The protein below binds the small molecule below.
Small molecule (SMILES): CCn1cnc2c(Nc3cccc(Cl)c3)nc(N[C@@H]3CCCC[C@H]3N)nc21

Binding-site contacts:
Ligand atom CAS contacts residue GLN89 of chain 1.A at 3.8 Å.
Ligand atom N1 contacts residue ILE14 of chain 1.A at 3.9 Å.
Ligand atom CAC contacts residue ASP90 of chain 1.A at 3.0 Å.
Ligand atom CBA contacts residue PHE84 of chain 1.A at 3.6 Å (hydrophobic).
Ligand atom CAN contacts residue PHE86 of chain 1.A at 3.8 Å (hydrophobic).
Ligand atom CL1 contacts residue ASP90 of chain 1.A at 3.5 Å.
Ligand atom CAP contacts residue HIS88 of chain 1.A at 3.4 Å.
Ligand atom C8 contacts residue LEU138 of chain 1.A at 3.6 Å (hydrophobic).
Ligand atom C5 contacts residue LEU138 of chain 1.A at 3.7 Å (hydrophobic).
Ligand atom CAO contacts residue HIS88 of chain 1.A at 3.1 Å.
Ligand atom N9 contacts residue LEU138 of chain 1.A at 3.4 Å.
Ligand atom CAN contacts residue HIS88 of chain 1.A at 3.4 Å.
Ligand atom N1 contacts residue LEU138 of chain 1.A at 3.8 Å.
Ligand atom CAQ contacts residue HIS88 of chain 1.A at 3.9 Å.
Ligand atom N7 contacts residue LEU87 of chain 1.A at 3.1 Å (h-bond).
Ligand atom CAE contacts residue GLU16 of chain 1.A at 3.7 Å.
Ligand atom CAS contacts residue ILE14 of chain 1.A at 4.0 Å (hydrophobic).
Ligand atom CAQ contacts residue GLN89 of chain 1.A at 3.7 Å.
Ligand atom CAA contacts residue ASP90 of chain 1.A at 3.4 Å.
Ligand atom N9 contacts residue ALA35 of chain 1.A at 3.8 Å.
Ligand atom N7 contacts residue LEU138 of chain 1.A at 3.8 Å.
Ligand atom C4 contacts residue LEU138 of chain 1.A at 3.4 Å (hydrophobic).
Ligand atom C5 contacts residue LEU87 of chain 1.A at 3.9 Å (hydrophobic).
Ligand atom NAB contacts residue GLN135 of chain 1.A at 3.0 Å (h-bond).
Ligand atom C2 contacts residue LEU138 of chain 1.A at 3.9 Å (hydrophobic).
Ligand atom CAM contacts residue LEU87 of chain 1.A at 3.1 Å (hydrophobic).
Ligand atom C8 contacts residue ALA35 of chain 1.A at 3.5 Å (hydrophobic).
Ligand atom C6 contacts residue LEU87 of chain 1.A at 3.7 Å (hydrophobic).
Ligand atom CAN contacts residue LEU87 of chain 1.A at 3.2 Å (hydrophobic).
Ligand atom CAM contacts residue ILE14 of chain 1.A at 4.0 Å (hydrophobic).
Ligand atom C8 contacts residue LEU87 of chain 1.A at 3.8 Å (hydrophobic).
Ligand atom NAB contacts residue ASP90 of chain 1.A at 3.5 Å (salt-bridge).
Ligand atom N6 contacts residue LEU87 of chain 1.A at 2.6 Å (h-bond).
Ligand atom CL1 contacts residue LYS93 of chain 1.A at 3.4 Å.
Ligand atom C8 contacts residue GLU85 of chain 1.A at 3.3 Å.
Ligand atom C6 contacts residue LEU138 of chain 1.A at 3.9 Å (hydrophobic).
Ligand atom CAM contacts residue HIS88 of chain 1.A at 3.9 Å.
Ligand atom N3 contacts residue LEU138 of chain 1.A at 3.9 Å.
Ligand atom N7 contacts residue ALA35 of chain 1.A at 3.9 Å.
Ligand atom CAZ contacts residue LEU138 of chain 1.A at 3.9 Å (hydrophobic).

Sequence of chain 1.A:
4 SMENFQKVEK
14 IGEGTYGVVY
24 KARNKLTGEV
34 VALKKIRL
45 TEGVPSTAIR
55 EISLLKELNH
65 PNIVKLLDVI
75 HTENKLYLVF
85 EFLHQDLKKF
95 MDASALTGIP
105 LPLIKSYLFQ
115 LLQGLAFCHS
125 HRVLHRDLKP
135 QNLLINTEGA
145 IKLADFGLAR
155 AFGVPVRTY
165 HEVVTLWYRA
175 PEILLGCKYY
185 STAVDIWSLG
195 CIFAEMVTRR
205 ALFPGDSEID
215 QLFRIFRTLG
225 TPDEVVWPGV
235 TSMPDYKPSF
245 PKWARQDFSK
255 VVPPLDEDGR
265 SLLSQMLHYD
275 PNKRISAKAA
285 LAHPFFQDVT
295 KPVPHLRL